Binding-site contacts:
Ligand atom CAA contacts residue ASN213 of chain 3.A at 3.8 Å.
Ligand atom OAF contacts residue TYR322 of chain 3.A at 3.5 Å (h-bond).
Ligand atom CAS contacts residue TYR322 of chain 3.A at 3.9 Å (hydrophobic).
Ligand atom CAK contacts residue ARG211 of chain 3.A at 3.9 Å.
Ligand atom OAF contacts residue ARG288 of chain 3.A at 3.0 Å (salt-bridge).
Ligand atom OAG contacts residue TYR322 of chain 3.A at 3.4 Å (h-bond).
Ligand atom CAO contacts residue TYR264 of chain 3.A at 3.9 Å (hydrophobic).
Ligand atom CAQ contacts residue TYR322 of chain 3.A at 3.8 Å (hydrophobic).
Ligand atom CAS contacts residue GLU196 of chain 3.A at 3.6 Å.
Ligand atom CAH contacts residue ASP69 of chain 3.A at 3.2 Å.
Ligand atom CAP contacts residue TYR322 of chain 3.A at 3.0 Å (hydrophobic).
Ligand atom CAO contacts residue ARG211 of chain 3.A at 3.8 Å.
Ligand atom CAJ contacts residue ALA165 of chain 3.A at 3.8 Å (hydrophobic).
Ligand atom CAB contacts residue ILE141 of chain 3.A at 4.0 Å (hydrophobic).
Ligand atom CAJ contacts residue GLU195 of chain 3.A at 3.9 Å.
Ligand atom OAG contacts residue ARG288 of chain 3.A at 2.8 Å (salt-bridge).
Ligand atom CAC contacts residue TRP97 of chain 3.A at 3.8 Å (hydrophobic).
Ligand atom NAD contacts residue ASP69 of chain 3.A at 2.6 Å (salt-bridge).
Ligand atom CAQ contacts residue ASP69 of chain 3.A at 3.2 Å.
Ligand atom CAO contacts residue TYR322 of chain 3.A at 3.0 Å (hydrophobic).
Ligand atom CAB contacts residue ARG143 of chain 3.A at 3.5 Å.
Ligand atom NAD contacts residue GLU37 of chain 3.A at 2.9 Å (salt-bridge).
Ligand atom OAG contacts residue TYR264 of chain 3.A at 3.3 Å (h-bond).
Ligand atom OAG contacts residue ARG211 of chain 3.A at 3.0 Å (salt-bridge).
Ligand atom CAA contacts residue ARG211 of chain 3.A at 3.6 Å.
Ligand atom CAK contacts residue TYR322 of chain 3.A at 3.6 Å (hydrophobic).
Ligand atom CAH contacts residue TYR322 of chain 3.A at 3.2 Å (hydrophobic).
Ligand atom CAH contacts residue GLU37 of chain 3.A at 3.6 Å.
Ligand atom OAF contacts residue ARG36 of chain 3.A at 2.9 Å (salt-bridge).
Ligand atom CAA contacts residue GLU195 of chain 3.A at 3.8 Å.
Ligand atom CAI contacts residue GLU195 of chain 3.A at 3.6 Å.
Ligand atom CAH contacts residue ARG36 of chain 3.A at 3.9 Å.
Ligand atom CAJ contacts residue ARG143 of chain 3.A at 3.3 Å.
Ligand atom CAO contacts residue ARG288 of chain 3.A at 3.6 Å.
Ligand atom OAE contacts residue ARG70 of chain 3.A at 2.9 Å (salt-bridge).
Ligand atom OAE contacts residue ASP69 of chain 3.A at 3.5 Å.
Ligand atom CAT contacts residue ASP69 of chain 3.A at 3.8 Å.
Ligand atom CAN contacts residue ARG70 of chain 3.A at 4.0 Å.
Ligand atom CAI contacts residue GLU196 of chain 3.A at 3.7 Å.
Ligand atom CAQ contacts residue GLU37 of chain 3.A at 3.6 Å.

Sequence of chain 3.A:
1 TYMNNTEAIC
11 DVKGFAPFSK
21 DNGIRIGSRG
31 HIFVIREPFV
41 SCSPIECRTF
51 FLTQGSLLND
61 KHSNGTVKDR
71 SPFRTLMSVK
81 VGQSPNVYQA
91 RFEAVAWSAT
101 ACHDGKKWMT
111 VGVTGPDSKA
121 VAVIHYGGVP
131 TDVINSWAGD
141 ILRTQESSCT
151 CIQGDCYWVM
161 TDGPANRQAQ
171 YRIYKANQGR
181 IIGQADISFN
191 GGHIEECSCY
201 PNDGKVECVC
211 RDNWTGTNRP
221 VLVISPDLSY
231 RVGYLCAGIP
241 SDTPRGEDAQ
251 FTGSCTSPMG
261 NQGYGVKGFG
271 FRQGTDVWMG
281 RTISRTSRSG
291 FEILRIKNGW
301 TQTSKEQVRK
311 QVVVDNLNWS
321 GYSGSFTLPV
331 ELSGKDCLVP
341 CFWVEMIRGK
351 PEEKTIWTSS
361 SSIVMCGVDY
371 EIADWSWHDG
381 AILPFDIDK

This small molecule binds to this protein.
Small molecule (SMILES): CCC(CC)O[C@@H]1CC(C(=O)O)=C[C@H](N)[C@H]1NC(C)=O